A small-molecule ligand and the protein it binds are described below.
Small molecule (SMILES): CC(=O)N[C@@H]1[C@@H](O)[C@H](O)[C@@H](CO)O[C@H]1O

Binding-site contacts:
Ligand atom C5 contacts residue ASN95 of chain 1.C at 3.6 Å.
Ligand atom C6 contacts residue ASN95 of chain 1.C at 4.1 Å.
Ligand atom C3 contacts residue ASN95 of chain 1.C at 4.3 Å.
Ligand atom C2 contacts residue LYS123 of chain 1.C at 4.2 Å.
Ligand atom N2 contacts residue ASN95 of chain 1.C at 3.2 Å (h-bond).
Ligand atom C1 contacts residue LYS123 of chain 1.C at 4.2 Å.
Ligand atom C7 contacts residue ASN95 of chain 1.C at 4.3 Å.
Ligand atom C2 contacts residue ASN95 of chain 1.C at 2.8 Å.
Ligand atom C1 contacts residue ASN95 of chain 1.C at 2.3 Å.
Ligand atom O5 contacts residue ASN95 of chain 1.C at 2.2 Å (h-bond).

Sequence of chain 1.C:
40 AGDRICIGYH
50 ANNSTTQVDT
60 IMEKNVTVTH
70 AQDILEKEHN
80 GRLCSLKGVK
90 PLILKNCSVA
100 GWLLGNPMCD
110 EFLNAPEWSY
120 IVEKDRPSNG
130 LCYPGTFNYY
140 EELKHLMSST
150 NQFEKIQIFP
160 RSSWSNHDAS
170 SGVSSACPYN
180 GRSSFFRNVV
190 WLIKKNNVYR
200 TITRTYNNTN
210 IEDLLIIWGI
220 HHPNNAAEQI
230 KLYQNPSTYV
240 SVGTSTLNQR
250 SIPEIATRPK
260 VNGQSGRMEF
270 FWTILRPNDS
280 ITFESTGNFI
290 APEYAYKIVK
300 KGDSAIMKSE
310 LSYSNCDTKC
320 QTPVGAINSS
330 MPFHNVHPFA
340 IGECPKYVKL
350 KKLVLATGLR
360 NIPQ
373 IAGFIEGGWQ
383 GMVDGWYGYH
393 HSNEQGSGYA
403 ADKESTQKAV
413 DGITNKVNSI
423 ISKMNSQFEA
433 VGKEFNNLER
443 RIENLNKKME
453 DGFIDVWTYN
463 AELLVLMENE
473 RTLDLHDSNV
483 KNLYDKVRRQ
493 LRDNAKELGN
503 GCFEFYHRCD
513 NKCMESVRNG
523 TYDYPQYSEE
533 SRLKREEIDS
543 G